Sequence of chain 2.F:
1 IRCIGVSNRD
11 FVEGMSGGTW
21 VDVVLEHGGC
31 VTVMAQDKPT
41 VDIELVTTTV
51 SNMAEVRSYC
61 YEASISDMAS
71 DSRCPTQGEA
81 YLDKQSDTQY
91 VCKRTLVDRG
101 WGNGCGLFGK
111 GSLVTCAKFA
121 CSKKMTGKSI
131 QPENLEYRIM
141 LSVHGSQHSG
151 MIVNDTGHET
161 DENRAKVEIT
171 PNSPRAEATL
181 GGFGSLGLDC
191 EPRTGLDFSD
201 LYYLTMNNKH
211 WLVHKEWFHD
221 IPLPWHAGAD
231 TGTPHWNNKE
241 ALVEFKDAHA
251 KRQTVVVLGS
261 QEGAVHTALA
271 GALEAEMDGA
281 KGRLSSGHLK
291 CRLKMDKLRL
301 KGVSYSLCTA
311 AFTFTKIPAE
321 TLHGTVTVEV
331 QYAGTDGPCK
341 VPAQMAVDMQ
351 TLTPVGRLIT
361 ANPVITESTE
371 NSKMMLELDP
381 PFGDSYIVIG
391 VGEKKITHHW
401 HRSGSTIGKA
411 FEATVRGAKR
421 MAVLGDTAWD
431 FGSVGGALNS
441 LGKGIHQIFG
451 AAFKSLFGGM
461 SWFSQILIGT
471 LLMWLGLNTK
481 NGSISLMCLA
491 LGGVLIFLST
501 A

The small molecule below binds the protein below.
Small molecule (SMILES): CC(=O)N[C@H]1[C@H](O[C@H]2[C@H](O)[C@@H](NC(C)=O)CO[C@@H]2CO)O[C@H](CO)[C@@H](O)[C@@H]1O

Binding-site contacts:
Ligand atom C8 contacts residue THR156 of chain 2.F at 2.9 Å.
Ligand atom C6 contacts residue ASN154 of chain 2.F at 3.0 Å.
Ligand atom O5 contacts residue THR156 of chain 2.F at 3.8 Å.
Ligand atom C6 contacts residue ASP155 of chain 2.F at 4.3 Å.
Ligand atom C7 contacts residue HIS148 of chain 2.F at 2.3 Å.
Ligand atom N2 contacts residue GLY150 of chain 2.F at 4.1 Å.
Ligand atom C2 contacts residue HIS148 of chain 2.F at 4.2 Å.
Ligand atom C1 contacts residue MET151 of chain 2.F at 3.6 Å (hydrophobic).
Ligand atom N2 contacts residue THR156 of chain 2.F at 4.3 Å.
Ligand atom C8 contacts residue HIS148 of chain 2.F at 1.2 Å.
Ligand atom C6 contacts residue THR156 of chain 2.F at 1.8 Å.
Ligand atom C5 contacts residue THR156 of chain 2.F at 3.2 Å.
Ligand atom O6 contacts residue ASP155 of chain 2.F at 4.2 Å.
Ligand atom O4 contacts residue ASN154 of chain 2.F at 3.5 Å (h-bond).
Ligand atom C2 contacts residue MET151 of chain 2.F at 4.1 Å (hydrophobic).
Ligand atom C4 contacts residue ASN154 of chain 2.F at 3.2 Å.
Ligand atom C3 contacts residue ASN154 of chain 2.F at 3.5 Å.
Ligand atom C7 contacts residue MET151 of chain 2.F at 4.0 Å (hydrophobic).
Ligand atom C8 contacts residue MET151 of chain 2.F at 4.1 Å (hydrophobic).
Ligand atom O5 contacts residue ASN154 of chain 2.F at 2.4 Å (h-bond).
Ligand atom C2 contacts residue ASN154 of chain 2.F at 3.5 Å.
Ligand atom N2 contacts residue MET151 of chain 2.F at 3.4 Å.
Ligand atom C6 contacts residue GLY157 of chain 2.F at 4.2 Å.
Ligand atom N2 contacts residue HIS148 of chain 2.F at 2.8 Å (h-bond).
Ligand atom C8 contacts residue GLY157 of chain 2.F at 4.5 Å.
Ligand atom O5 contacts residue ARG164 of chain 2.F at 4.3 Å.
Ligand atom O6 contacts residue THR156 of chain 2.F at 1.2 Å (h-bond).
Ligand atom O4 contacts residue THR156 of chain 2.F at 4.2 Å.
Ligand atom O7 contacts residue HIS148 of chain 2.F at 3.3 Å (h-bond).
Ligand atom N2 contacts residue ASN154 of chain 2.F at 4.3 Å.
Ligand atom C1 contacts residue ASN154 of chain 2.F at 2.5 Å.
Ligand atom O7 contacts residue THR156 of chain 2.F at 2.4 Å.
Ligand atom C7 contacts residue THR156 of chain 2.F at 3.4 Å.
Ligand atom C4 contacts residue THR156 of chain 2.F at 4.1 Å.
Ligand atom C1 contacts residue GLY150 of chain 2.F at 3.8 Å.
Ligand atom O6 contacts residue ASN154 of chain 2.F at 2.4 Å (h-bond).
Ligand atom C2 contacts residue GLY150 of chain 2.F at 4.5 Å.
Ligand atom C5 contacts residue ASN154 of chain 2.F at 2.1 Å.